Sequence of chain 1.C:
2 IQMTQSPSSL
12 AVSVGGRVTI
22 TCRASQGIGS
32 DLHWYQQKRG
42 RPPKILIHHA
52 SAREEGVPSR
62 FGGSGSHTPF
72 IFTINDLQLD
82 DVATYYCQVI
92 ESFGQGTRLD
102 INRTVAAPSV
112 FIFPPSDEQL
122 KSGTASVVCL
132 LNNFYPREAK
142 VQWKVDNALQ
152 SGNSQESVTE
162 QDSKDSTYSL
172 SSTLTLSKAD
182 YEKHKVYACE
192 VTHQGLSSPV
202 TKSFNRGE

The protein below binds the small molecule below.
Small molecule (SMILES): CC(=O)N[C@@H]1[C@@H](O)[C@H](O)[C@@H](CO)O[C@H]1O

Binding-site contacts:
Ligand atom C1 contacts residue ASP32 of chain 1.C at 4.2 Å.
Ligand atom C7 contacts residue ASN160 of chain 1.A at 3.8 Å.
Ligand atom O6 contacts residue GLU159 of chain 1.A at 4.4 Å.
Ligand atom C7 contacts residue ASP32 of chain 1.C at 3.0 Å.
Ligand atom O3 contacts residue ILE29 of chain 1.C at 3.2 Å (h-bond).
Ligand atom C8 contacts residue ASN160 of chain 1.A at 4.2 Å.
Ligand atom C8 contacts residue THR162 of chain 1.A at 3.2 Å.
Ligand atom C1 contacts residue GLU159 of chain 1.A at 4.4 Å.
Ligand atom C7 contacts residue ILE29 of chain 1.C at 4.5 Å (hydrophobic).
Ligand atom N2 contacts residue ASP32 of chain 1.C at 2.4 Å (salt-bridge).
Ligand atom O3 contacts residue ASP32 of chain 1.C at 3.3 Å (salt-bridge).
Ligand atom O6 contacts residue ASN160 of chain 1.A at 4.5 Å.
Ligand atom C3 contacts residue ILE29 of chain 1.C at 4.3 Å (hydrophobic).
Ligand atom C2 contacts residue ASP32 of chain 1.C at 3.4 Å.
Ligand atom O5 contacts residue ASN160 of chain 1.A at 2.3 Å (h-bond).
Ligand atom C5 contacts residue ASN160 of chain 1.A at 3.6 Å.
Ligand atom C8 contacts residue ASP32 of chain 1.C at 4.2 Å.
Ligand atom C4 contacts residue ASN160 of chain 1.A at 4.2 Å.
Ligand atom C1 contacts residue ASN160 of chain 1.A at 1.4 Å.
Ligand atom N2 contacts residue ASN160 of chain 1.A at 3.0 Å (h-bond).
Ligand atom O7 contacts residue ASP32 of chain 1.C at 3.0 Å (salt-bridge).
Ligand atom O5 contacts residue GLU159 of chain 1.A at 4.2 Å.
Ligand atom C2 contacts residue ASN160 of chain 1.A at 2.5 Å.
Ligand atom O3 contacts residue GLY30 of chain 1.C at 3.8 Å.
Ligand atom C3 contacts residue ASN160 of chain 1.A at 3.8 Å.
Ligand atom C7 contacts residue THR162 of chain 1.A at 4.0 Å.
Ligand atom C3 contacts residue ASP32 of chain 1.C at 3.2 Å.

Sequence of chain 1.A:
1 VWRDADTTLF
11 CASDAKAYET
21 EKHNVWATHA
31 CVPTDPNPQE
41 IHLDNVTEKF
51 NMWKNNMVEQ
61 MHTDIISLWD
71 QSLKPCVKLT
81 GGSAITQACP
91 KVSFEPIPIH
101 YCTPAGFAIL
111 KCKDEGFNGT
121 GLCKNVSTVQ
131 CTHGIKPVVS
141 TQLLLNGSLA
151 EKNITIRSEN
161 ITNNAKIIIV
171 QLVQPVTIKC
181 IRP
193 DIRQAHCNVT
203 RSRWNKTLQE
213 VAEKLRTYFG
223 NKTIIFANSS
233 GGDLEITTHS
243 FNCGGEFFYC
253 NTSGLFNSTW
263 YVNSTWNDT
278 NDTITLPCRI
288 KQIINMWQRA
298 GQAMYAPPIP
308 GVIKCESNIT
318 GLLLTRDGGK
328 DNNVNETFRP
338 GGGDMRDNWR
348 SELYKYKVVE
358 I